Sequence of chain 2.E:
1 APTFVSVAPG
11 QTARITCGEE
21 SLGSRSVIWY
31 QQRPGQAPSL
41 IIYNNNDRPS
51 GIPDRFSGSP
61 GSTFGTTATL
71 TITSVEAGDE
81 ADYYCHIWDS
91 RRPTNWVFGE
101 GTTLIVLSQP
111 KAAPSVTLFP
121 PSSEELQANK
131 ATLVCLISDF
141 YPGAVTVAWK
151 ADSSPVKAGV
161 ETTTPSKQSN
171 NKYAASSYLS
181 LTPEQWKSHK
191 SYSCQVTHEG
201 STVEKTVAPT

Binding-site contacts:
Ligand atom C4 contacts residue ASN107 of chain 2.C at 4.2 Å.
Ligand atom C8 contacts residue ASN107 of chain 2.C at 4.3 Å.
Ligand atom N2 contacts residue THR94 of chain 2.E at 3.5 Å (h-bond).
Ligand atom O3 contacts residue THR115 of chain 2.D at 3.7 Å.
Ligand atom O5 contacts residue ILE108 of chain 2.C at 4.1 Å.
Ligand atom C5 contacts residue THR109 of chain 2.C at 4.3 Å.
Ligand atom C5 contacts residue ILE108 of chain 2.C at 4.4 Å (hydrophobic).
Ligand atom N2 contacts residue TRP88 of chain 2.E at 4.1 Å.
Ligand atom C7 contacts residue ARG92 of chain 2.E at 4.0 Å.
Ligand atom O3 contacts residue TRP88 of chain 2.E at 3.9 Å.
Ligand atom O7 contacts residue PHE114 of chain 2.D at 3.4 Å.
Ligand atom C1 contacts residue ASN107 of chain 2.C at 1.5 Å.
Ligand atom C8 contacts residue PHE114 of chain 2.D at 3.9 Å (hydrophobic).
Ligand atom C4 contacts residue THR94 of chain 2.E at 4.5 Å.
Ligand atom C8 contacts residue PRO93 of chain 2.E at 4.0 Å (hydrophobic).
Ligand atom O5 contacts residue ASN107 of chain 2.C at 2.4 Å (h-bond).
Ligand atom N2 contacts residue ASN107 of chain 2.C at 2.9 Å (h-bond).
Ligand atom C8 contacts residue THR94 of chain 2.E at 4.3 Å.
Ligand atom C7 contacts residue TRP88 of chain 2.E at 4.3 Å (hydrophobic).
Ligand atom C7 contacts residue ASN107 of chain 2.C at 3.0 Å.
Ligand atom C7 contacts residue PHE114 of chain 2.D at 3.7 Å (hydrophobic).
Ligand atom O7 contacts residue SER90 of chain 2.E at 4.2 Å.
Ligand atom C8 contacts residue ASP89 of chain 2.E at 3.2 Å.
Ligand atom C2 contacts residue ASN107 of chain 2.C at 2.5 Å.
Ligand atom C6 contacts residue THR109 of chain 2.C at 3.6 Å.
Ligand atom C8 contacts residue ARG92 of chain 2.E at 3.6 Å.
Ligand atom C6 contacts residue ILE108 of chain 2.C at 4.0 Å (hydrophobic).
Ligand atom O3 contacts residue THR94 of chain 2.E at 4.0 Å.
Ligand atom O7 contacts residue ASN107 of chain 2.C at 2.6 Å (h-bond).
Ligand atom O5 contacts residue THR109 of chain 2.C at 3.8 Å.
Ligand atom O7 contacts residue ARG92 of chain 2.E at 4.1 Å.
Ligand atom C8 contacts residue TRP88 of chain 2.E at 3.6 Å (hydrophobic).
Ligand atom O7 contacts residue ASP89 of chain 2.E at 3.7 Å.
Ligand atom C3 contacts residue THR94 of chain 2.E at 3.4 Å.
Ligand atom C5 contacts residue ASN107 of chain 2.C at 3.7 Å.
Ligand atom C2 contacts residue THR94 of chain 2.E at 3.8 Å.
Ligand atom C3 contacts residue ASN107 of chain 2.C at 3.8 Å.
Ligand atom C1 contacts residue THR94 of chain 2.E at 4.0 Å.
Ligand atom C7 contacts residue ASP89 of chain 2.E at 3.9 Å.

Sequence of chain 2.C:
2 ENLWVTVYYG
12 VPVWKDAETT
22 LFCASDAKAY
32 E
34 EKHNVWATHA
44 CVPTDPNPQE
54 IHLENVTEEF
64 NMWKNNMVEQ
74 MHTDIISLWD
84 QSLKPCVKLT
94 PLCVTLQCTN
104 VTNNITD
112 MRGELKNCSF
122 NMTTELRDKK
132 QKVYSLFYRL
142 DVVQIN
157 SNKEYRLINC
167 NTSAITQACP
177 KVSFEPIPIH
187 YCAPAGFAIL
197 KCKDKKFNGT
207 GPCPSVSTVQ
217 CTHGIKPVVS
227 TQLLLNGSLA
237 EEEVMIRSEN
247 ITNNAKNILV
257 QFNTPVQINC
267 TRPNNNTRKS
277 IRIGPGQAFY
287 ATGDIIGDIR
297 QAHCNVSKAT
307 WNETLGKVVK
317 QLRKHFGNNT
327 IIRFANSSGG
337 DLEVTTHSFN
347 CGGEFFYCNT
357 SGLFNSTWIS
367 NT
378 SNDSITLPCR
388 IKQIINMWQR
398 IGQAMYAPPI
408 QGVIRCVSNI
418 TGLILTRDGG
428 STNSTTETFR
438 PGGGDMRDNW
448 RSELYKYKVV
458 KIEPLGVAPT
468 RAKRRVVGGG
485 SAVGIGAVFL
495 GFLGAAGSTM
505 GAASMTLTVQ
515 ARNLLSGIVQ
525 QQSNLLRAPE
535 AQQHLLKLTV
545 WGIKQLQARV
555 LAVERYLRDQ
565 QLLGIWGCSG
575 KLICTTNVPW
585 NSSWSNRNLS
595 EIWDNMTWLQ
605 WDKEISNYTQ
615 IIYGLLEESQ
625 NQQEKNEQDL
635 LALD

Sequence of chain 2.D:
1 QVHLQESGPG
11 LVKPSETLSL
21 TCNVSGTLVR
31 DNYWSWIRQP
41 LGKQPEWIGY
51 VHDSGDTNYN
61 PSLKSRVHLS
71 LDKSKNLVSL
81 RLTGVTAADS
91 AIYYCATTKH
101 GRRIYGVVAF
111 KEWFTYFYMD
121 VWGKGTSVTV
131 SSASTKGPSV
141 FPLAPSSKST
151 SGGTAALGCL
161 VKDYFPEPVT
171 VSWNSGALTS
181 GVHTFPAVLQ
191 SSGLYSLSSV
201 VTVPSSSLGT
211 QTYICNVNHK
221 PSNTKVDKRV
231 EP

The protein below binds the small molecule below.
Small molecule (SMILES): CC(=O)N[C@@H]1[C@@H](O)[C@H](O)[C@@H](CO)O[C@H]1O